Sequence of chain 1.A:
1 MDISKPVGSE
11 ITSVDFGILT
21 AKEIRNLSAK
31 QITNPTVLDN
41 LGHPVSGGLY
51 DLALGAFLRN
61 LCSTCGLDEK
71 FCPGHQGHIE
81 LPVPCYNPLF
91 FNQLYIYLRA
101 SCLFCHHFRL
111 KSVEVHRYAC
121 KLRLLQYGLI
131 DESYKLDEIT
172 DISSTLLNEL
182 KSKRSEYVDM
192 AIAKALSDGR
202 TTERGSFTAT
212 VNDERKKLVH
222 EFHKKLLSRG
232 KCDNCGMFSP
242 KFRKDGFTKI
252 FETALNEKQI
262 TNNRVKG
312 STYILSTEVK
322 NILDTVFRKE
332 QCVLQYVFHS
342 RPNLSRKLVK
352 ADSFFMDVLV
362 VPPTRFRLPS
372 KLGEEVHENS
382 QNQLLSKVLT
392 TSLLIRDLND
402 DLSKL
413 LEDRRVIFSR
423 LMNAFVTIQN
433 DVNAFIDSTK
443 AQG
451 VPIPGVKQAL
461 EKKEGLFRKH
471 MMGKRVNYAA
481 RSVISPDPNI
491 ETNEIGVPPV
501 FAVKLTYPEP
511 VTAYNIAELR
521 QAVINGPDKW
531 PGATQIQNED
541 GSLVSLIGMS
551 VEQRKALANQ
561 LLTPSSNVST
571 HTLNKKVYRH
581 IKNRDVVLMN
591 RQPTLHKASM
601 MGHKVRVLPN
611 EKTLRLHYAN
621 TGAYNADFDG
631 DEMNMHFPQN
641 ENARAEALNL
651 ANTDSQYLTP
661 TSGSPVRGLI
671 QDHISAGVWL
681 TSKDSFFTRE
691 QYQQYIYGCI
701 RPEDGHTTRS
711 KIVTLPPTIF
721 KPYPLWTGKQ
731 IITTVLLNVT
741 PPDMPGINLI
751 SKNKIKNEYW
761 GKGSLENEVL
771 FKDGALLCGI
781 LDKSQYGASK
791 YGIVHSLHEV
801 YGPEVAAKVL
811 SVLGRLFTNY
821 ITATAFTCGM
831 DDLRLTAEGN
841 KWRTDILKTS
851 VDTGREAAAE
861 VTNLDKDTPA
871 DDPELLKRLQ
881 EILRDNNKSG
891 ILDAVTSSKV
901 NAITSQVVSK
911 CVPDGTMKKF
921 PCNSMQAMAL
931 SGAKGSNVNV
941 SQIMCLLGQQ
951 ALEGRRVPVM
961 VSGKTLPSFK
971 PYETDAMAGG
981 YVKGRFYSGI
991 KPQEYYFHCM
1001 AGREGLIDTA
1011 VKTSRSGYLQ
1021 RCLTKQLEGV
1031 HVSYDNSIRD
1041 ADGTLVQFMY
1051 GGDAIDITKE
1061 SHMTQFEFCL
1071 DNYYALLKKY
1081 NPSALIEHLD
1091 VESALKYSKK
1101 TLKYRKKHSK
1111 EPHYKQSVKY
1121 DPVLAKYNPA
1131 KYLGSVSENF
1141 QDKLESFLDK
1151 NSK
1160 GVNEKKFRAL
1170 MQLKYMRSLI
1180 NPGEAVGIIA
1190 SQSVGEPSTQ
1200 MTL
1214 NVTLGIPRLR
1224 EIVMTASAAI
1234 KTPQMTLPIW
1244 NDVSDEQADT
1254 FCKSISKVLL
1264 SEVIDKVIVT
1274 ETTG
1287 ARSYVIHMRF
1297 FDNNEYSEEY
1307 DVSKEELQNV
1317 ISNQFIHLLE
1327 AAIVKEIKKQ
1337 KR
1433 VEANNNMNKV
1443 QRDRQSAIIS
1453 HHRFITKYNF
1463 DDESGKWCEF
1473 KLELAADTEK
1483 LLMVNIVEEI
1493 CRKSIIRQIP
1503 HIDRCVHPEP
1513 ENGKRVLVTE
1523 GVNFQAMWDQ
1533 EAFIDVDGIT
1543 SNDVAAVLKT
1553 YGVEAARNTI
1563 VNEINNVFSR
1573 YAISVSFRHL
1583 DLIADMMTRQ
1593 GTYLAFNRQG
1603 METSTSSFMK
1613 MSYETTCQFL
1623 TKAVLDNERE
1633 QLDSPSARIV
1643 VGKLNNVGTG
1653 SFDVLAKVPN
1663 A

The small molecule below binds the protein below.
Small molecule (SMILES): Nc1nc2c(ncn2[C@@H]2O[C@H](CO[P](=O)(O)C[P](=O)(O)OP(=O)(O)O)[C@@H](O)[C@H]2O)c(=O)[nH]1

Sequence of chain 1.B:
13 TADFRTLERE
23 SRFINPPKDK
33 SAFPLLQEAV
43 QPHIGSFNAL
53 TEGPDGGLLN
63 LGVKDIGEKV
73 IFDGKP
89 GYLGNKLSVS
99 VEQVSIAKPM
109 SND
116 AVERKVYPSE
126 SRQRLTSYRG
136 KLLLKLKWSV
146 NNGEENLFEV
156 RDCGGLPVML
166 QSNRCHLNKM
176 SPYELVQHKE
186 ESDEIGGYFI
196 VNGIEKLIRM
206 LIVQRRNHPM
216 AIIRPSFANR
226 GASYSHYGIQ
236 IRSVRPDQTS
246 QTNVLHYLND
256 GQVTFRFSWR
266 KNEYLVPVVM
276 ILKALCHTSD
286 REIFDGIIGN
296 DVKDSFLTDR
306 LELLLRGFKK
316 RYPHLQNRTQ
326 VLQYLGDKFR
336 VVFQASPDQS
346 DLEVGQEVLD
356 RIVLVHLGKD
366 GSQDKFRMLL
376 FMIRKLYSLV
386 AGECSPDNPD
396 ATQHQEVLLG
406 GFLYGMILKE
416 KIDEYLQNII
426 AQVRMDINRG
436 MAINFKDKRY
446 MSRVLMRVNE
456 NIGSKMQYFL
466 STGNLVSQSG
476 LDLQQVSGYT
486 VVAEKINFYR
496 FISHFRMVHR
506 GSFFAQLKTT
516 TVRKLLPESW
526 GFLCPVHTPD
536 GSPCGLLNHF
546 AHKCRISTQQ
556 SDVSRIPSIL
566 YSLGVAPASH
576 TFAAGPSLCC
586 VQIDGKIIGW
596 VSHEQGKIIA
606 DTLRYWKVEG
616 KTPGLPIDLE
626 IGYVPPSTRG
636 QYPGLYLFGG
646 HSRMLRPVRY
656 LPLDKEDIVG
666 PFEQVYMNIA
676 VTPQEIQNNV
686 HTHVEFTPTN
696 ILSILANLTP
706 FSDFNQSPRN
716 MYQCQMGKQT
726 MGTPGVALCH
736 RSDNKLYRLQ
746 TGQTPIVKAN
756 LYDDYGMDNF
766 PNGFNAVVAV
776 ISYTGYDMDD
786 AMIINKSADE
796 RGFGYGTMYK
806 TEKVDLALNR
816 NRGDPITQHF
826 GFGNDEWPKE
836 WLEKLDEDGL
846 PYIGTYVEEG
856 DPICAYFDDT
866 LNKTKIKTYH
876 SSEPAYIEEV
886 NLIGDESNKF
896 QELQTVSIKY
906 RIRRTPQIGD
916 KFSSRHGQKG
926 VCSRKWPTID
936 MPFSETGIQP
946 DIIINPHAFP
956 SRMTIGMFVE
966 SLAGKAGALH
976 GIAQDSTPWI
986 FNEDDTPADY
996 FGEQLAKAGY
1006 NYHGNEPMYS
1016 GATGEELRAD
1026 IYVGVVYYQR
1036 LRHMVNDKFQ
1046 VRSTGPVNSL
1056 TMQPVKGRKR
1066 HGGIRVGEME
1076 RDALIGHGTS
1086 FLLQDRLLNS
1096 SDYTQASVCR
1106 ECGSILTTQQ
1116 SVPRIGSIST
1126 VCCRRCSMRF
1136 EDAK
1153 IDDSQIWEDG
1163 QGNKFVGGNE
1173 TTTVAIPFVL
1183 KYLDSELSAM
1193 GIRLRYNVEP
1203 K

Binding-site contacts:
Ligand atom PG contacts residue ARG957 of chain 1.B at 3.7 Å.
Ligand atom O1B contacts residue ARG714 of chain 1.B at 3.3 Å (salt-bridge).
Ligand atom C1' contacts residue C20 of chain 1.M at 4.0 Å.
Ligand atom O6 contacts residue C20 of chain 1.M at 4.2 Å.
Ligand atom C2 contacts residue PRO593 of chain 1.A at 4.3 Å (hydrophobic).
Ligand atom C1' contacts residue ARG591 of chain 1.A at 3.9 Å.
Ligand atom O4' contacts residue C20 of chain 1.M at 3.3 Å.
Ligand atom C8 contacts residue C20 of chain 1.M at 3.9 Å.
Ligand atom O3' contacts residue ARG591 of chain 1.A at 4.0 Å.
Ligand atom N3 contacts residue LEU1202 of chain 1.A at 4.2 Å.
Ligand atom O1G contacts residue SER956 of chain 1.B at 3.9 Å.
Ligand atom PB contacts residue ARG714 of chain 1.B at 3.6 Å.
Ligand atom C4 contacts residue LEU1202 of chain 1.A at 4.1 Å (hydrophobic).
Ligand atom C4 contacts residue C20 of chain 1.M at 4.0 Å.
Ligand atom O3G contacts residue ARG714 of chain 1.B at 3.4 Å (salt-bridge).
Ligand atom N9 contacts residue C20 of chain 1.M at 4.0 Å.
Ligand atom O1G contacts residue ARG957 of chain 1.B at 3.4 Å (salt-bridge).
Ligand atom O2A contacts residue ASP535 of chain 1.B at 4.3 Å.
Ligand atom N3 contacts residue PRO593 of chain 1.A at 4.0 Å.
Ligand atom C4' contacts residue C20 of chain 1.M at 4.0 Å.
Ligand atom N9 contacts residue LEU1202 of chain 1.A at 4.2 Å.
Ligand atom N7 contacts residue C20 of chain 1.M at 3.7 Å.
Ligand atom C5 contacts residue LEU1202 of chain 1.A at 4.3 Å (hydrophobic).
Ligand atom O1G contacts residue ARG714 of chain 1.B at 4.2 Å.
Ligand atom PG contacts residue ARG714 of chain 1.B at 4.2 Å.
Ligand atom O2A contacts residue TYR717 of chain 1.B at 3.4 Å (h-bond).
Ligand atom O3' contacts residue ASN625 of chain 1.A at 4.0 Å.
Ligand atom O2' contacts residue ARG591 of chain 1.A at 4.0 Å.
Ligand atom C5 contacts residue C20 of chain 1.M at 3.8 Å.
Ligand atom C6 contacts residue C20 of chain 1.M at 4.3 Å.
Ligand atom O2' contacts residue LEU1202 of chain 1.A at 3.7 Å.
Ligand atom N2 contacts residue PRO593 of chain 1.A at 3.4 Å.
Ligand atom O1A contacts residue TYR717 of chain 1.B at 4.1 Å.
Ligand atom O3G contacts residue ASP627 of chain 1.A at 4.1 Å.
Ligand atom PA contacts residue TYR717 of chain 1.B at 4.2 Å.
Ligand atom O4' contacts residue ARG591 of chain 1.A at 4.0 Å.
Ligand atom O2B contacts residue ARG714 of chain 1.B at 2.6 Å (salt-bridge).
Ligand atom C2' contacts residue LEU1202 of chain 1.A at 3.8 Å (hydrophobic).
Ligand atom O2B contacts residue ARG957 of chain 1.B at 4.3 Å.
Ligand atom O3G contacts residue ARG957 of chain 1.B at 2.4 Å (salt-bridge).